Sequence of chain 1.A:
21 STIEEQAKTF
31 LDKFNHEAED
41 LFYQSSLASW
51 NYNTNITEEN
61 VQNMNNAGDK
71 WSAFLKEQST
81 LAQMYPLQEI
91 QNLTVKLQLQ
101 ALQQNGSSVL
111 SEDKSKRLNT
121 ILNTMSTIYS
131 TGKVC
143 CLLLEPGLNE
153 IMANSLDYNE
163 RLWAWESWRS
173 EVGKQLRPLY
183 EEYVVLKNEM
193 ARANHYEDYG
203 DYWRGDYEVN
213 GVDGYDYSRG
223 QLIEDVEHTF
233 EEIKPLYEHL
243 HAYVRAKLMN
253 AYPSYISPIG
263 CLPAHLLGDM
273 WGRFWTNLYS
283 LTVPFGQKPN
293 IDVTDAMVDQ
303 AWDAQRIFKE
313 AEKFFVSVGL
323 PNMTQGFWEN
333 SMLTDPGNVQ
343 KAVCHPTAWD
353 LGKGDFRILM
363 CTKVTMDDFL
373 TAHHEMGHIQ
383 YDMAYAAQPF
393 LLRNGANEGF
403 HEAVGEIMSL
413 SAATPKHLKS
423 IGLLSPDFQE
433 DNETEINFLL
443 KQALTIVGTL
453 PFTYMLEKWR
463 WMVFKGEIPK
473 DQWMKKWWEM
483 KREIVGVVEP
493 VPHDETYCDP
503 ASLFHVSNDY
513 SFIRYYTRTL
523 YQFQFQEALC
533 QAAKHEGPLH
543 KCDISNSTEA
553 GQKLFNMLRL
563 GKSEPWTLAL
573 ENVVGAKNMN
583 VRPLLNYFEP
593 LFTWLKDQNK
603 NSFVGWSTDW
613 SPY

The small molecule below binds the protein below.
Small molecule (SMILES): CC(=O)N[C@@H]1[C@@H](O)[C@H](O)[C@@H](CO)O[C@H]1O

Binding-site contacts:
Ligand atom C2 contacts residue ASN105 of chain 1.A at 2.5 Å.
Ligand atom C5 contacts residue ASN105 of chain 1.A at 3.7 Å.
Ligand atom N2 contacts residue GLN83 of chain 1.A at 4.3 Å.
Ligand atom N2 contacts residue GLN103 of chain 1.A at 4.3 Å.
Ligand atom O7 contacts residue ASN105 of chain 1.A at 4.3 Å.
Ligand atom O7 contacts residue HIS197 of chain 1.A at 4.4 Å.
Ligand atom N2 contacts residue ASN105 of chain 1.A at 2.9 Å (h-bond).
Ligand atom O5 contacts residue ASN105 of chain 1.A at 2.4 Å (h-bond).
Ligand atom C8 contacts residue ASN105 of chain 1.A at 4.5 Å.
Ligand atom C4 contacts residue ASN105 of chain 1.A at 4.2 Å.
Ligand atom C8 contacts residue GLN103 of chain 1.A at 3.8 Å.
Ligand atom C1 contacts residue ASN105 of chain 1.A at 1.4 Å.
Ligand atom C3 contacts residue ASN105 of chain 1.A at 3.8 Å.
Ligand atom C7 contacts residue ASN105 of chain 1.A at 3.8 Å.